Sequence of chain 1.A:
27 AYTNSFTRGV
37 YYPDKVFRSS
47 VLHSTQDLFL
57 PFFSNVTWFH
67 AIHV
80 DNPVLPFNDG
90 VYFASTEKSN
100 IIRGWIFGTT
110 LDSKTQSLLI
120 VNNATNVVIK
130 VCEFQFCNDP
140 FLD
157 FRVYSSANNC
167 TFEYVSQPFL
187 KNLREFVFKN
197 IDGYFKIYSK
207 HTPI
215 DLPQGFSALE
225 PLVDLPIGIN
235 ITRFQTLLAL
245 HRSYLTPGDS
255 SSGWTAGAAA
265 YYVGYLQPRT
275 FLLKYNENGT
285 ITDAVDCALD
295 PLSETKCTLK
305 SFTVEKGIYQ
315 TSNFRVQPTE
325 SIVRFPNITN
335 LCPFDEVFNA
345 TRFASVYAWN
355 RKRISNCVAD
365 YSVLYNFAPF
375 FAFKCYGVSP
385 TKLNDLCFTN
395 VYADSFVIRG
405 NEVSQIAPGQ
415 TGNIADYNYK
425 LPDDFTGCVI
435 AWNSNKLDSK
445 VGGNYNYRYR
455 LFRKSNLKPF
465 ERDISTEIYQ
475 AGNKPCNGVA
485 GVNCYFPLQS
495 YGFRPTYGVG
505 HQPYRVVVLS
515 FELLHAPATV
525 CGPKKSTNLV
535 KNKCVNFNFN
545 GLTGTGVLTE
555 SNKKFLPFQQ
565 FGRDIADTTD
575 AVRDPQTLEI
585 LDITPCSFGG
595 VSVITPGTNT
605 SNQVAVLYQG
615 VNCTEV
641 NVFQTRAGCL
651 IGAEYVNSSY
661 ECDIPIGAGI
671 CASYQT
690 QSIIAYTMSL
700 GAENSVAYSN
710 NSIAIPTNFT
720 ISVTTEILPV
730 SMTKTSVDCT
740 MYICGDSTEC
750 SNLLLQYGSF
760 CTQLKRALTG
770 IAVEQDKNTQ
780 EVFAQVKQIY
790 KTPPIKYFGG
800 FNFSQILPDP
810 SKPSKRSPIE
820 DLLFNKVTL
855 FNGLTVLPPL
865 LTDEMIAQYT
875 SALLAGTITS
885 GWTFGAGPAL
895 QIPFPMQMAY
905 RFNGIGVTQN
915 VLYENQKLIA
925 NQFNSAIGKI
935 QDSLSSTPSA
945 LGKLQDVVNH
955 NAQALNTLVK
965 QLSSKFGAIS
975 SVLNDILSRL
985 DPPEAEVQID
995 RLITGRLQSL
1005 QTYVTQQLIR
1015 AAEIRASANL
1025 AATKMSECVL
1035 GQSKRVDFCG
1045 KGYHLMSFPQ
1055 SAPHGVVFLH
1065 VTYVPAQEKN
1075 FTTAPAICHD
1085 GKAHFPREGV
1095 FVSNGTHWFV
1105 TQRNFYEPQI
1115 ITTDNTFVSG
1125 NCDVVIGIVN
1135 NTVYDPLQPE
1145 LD

This protein binds this small molecule.
Small molecule (SMILES): CC(=O)N[C@@H]1[C@@H](O)[C@H](O)[C@@H](CO)O[C@H]1O

Binding-site contacts:
Ligand atom N2 contacts residue ASN657 of chain 1.A at 2.8 Å (h-bond).
Ligand atom O5 contacts residue ASN657 of chain 1.A at 4.1 Å.
Ligand atom C1 contacts residue ASN657 of chain 1.A at 3.0 Å.
Ligand atom C8 contacts residue ASN657 of chain 1.A at 3.5 Å.
Ligand atom C7 contacts residue ASN657 of chain 1.A at 2.9 Å.
Ligand atom C2 contacts residue ASN657 of chain 1.A at 3.3 Å.
Ligand atom O7 contacts residue ASN657 of chain 1.A at 3.3 Å (h-bond).